Sequence of chain 1.A:
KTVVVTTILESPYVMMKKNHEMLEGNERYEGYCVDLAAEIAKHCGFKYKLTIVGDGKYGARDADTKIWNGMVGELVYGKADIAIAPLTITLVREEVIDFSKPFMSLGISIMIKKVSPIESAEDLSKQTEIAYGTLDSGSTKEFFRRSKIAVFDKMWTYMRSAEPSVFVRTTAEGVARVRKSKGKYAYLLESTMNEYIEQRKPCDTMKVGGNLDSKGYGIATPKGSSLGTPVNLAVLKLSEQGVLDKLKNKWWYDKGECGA

This protein binds this small molecule.
Small molecule (SMILES): NS(=O)(=O)c1cc2c(cc1Cl)N[C@H]([C@H]1C[C@H]3C=C[C@@H]1C3)NS2(=O)=O

Binding-site contacts:
Ligand atom S1 contacts residue PRO515 of chain 1.D at 3.4 Å (h-bond).
Ligand atom C10 contacts residue PHE516 of chain 1.D at 3.6 Å (hydrophobic).
Ligand atom C11 contacts residue MET517 of chain 1.D at 3.8 Å (hydrophobic).
Ligand atom C4 contacts residue ILE502 of chain 1.A at 3.6 Å (hydrophobic).
Ligand atom O1 contacts residue LYS751 of chain 1.A at 3.6 Å (salt-bridge).
Ligand atom N2 contacts residue SER775 of chain 1.D at 3.0 Å (h-bond).
Ligand atom C5 contacts residue ILE502 of chain 1.A at 3.5 Å (hydrophobic).
Ligand atom C6 contacts residue SER775 of chain 1.D at 3.4 Å.
Ligand atom C12 contacts residue PHE516 of chain 1.D at 3.4 Å (hydrophobic).
Ligand atom O3 contacts residue SER518 of chain 1.D at 2.6 Å (h-bond).
Ligand atom C13 contacts residue PHE516 of chain 1.D at 3.2 Å (hydrophobic).
Ligand atom C11 contacts residue PHE516 of chain 1.D at 3.6 Å (hydrophobic).
Ligand atom C5 contacts residue LEU772 of chain 1.D at 3.7 Å (hydrophobic).
Ligand atom C3 contacts residue PRO515 of chain 1.A at 3.7 Å (hydrophobic).
Ligand atom CL contacts residue LEU780 of chain 1.D at 3.5 Å.
Ligand atom C7 contacts residue ILE502 of chain 1.A at 3.7 Å (hydrophobic).
Ligand atom O4 contacts residue MET517 of chain 1.D at 3.6 Å.
Ligand atom N1 contacts residue PRO515 of chain 1.D at 2.6 Å (h-bond).
Ligand atom O2 contacts residue SER518 of chain 1.D at 3.5 Å (h-bond).
Ligand atom C9 contacts residue PHE516 of chain 1.D at 3.7 Å (hydrophobic).
Ligand atom C11 contacts residue SER518 of chain 1.D at 3.5 Å.
Ligand atom C7 contacts residue LEU772 of chain 1.D at 3.6 Å (hydrophobic).
Ligand atom N3 contacts residue SER750 of chain 1.A at 3.6 Å.
Ligand atom C4 contacts residue GLY752 of chain 1.A at 3.3 Å.
Ligand atom C7 contacts residue LYS514 of chain 1.D at 3.7 Å.
Ligand atom C8 contacts residue PRO515 of chain 1.D at 3.2 Å (hydrophobic).
Ligand atom N2 contacts residue SER750 of chain 1.A at 3.6 Å (h-bond).
Ligand atom N2 contacts residue PRO515 of chain 1.D at 3.4 Å (h-bond).
Ligand atom C3 contacts residue GLY752 of chain 1.A at 3.5 Å.
Ligand atom O3 contacts residue MET517 of chain 1.D at 3.7 Å.
Ligand atom C1 contacts residue PRO515 of chain 1.D at 3.4 Å (hydrophobic).
Ligand atom O4 contacts residue LYS784 of chain 1.D at 3.7 Å.
Ligand atom C14 contacts residue SER775 of chain 1.D at 3.8 Å.
Ligand atom CL contacts residue ASP781 of chain 1.D at 3.2 Å.
Ligand atom C4 contacts residue LYS751 of chain 1.A at 3.8 Å.
Ligand atom C10 contacts residue SER750 of chain 1.A at 3.7 Å.
Ligand atom O2 contacts residue PRO515 of chain 1.D at 3.4 Å.
Ligand atom C14 contacts residue PHE516 of chain 1.D at 3.4 Å (hydrophobic).
Ligand atom C10 contacts residue PRO515 of chain 1.D at 3.8 Å (hydrophobic).
Ligand atom O2 contacts residue MET517 of chain 1.D at 3.5 Å.

Sequence of chain 1.D:
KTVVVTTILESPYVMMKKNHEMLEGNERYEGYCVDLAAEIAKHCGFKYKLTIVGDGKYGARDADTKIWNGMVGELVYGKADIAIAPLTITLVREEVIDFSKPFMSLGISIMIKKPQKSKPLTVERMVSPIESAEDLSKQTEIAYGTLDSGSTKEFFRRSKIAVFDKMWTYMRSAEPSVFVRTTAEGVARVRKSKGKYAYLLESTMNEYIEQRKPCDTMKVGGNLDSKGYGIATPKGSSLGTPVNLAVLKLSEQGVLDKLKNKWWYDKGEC